Binding-site contacts:
Ligand atom C5 contacts residue ASN54 of chain 1.C at 3.1 Å.
Ligand atom O7 contacts residue GLU35 of chain 1.C at 3.9 Å.
Ligand atom C7 contacts residue ASN54 of chain 1.C at 3.8 Å.
Ligand atom O5 contacts residue GLU35 of chain 1.C at 4.0 Å.
Ligand atom O6 contacts residue GLU35 of chain 1.C at 4.0 Å.
Ligand atom C4 contacts residue ASN54 of chain 1.C at 3.9 Å.
Ligand atom C4 contacts residue GLU35 of chain 1.C at 3.9 Å.
Ligand atom C1 contacts residue GLU35 of chain 1.C at 3.5 Å.
Ligand atom O7 contacts residue ASN54 of chain 1.C at 3.6 Å.
Ligand atom C3 contacts residue ASN54 of chain 1.C at 3.4 Å.
Ligand atom C7 contacts residue ASN36 of chain 1.C at 4.3 Å.
Ligand atom N2 contacts residue ASN54 of chain 1.C at 2.8 Å (h-bond).
Ligand atom C5 contacts residue GLU35 of chain 1.C at 4.1 Å.
Ligand atom C1 contacts residue ASN54 of chain 1.C at 1.5 Å.
Ligand atom O6 contacts residue ASN54 of chain 1.C at 4.4 Å.
Ligand atom N2 contacts residue GLU35 of chain 1.C at 3.9 Å.
Ligand atom O5 contacts residue ASN54 of chain 1.C at 2.4 Å (h-bond).
Ligand atom C2 contacts residue GLU35 of chain 1.C at 3.4 Å.
Ligand atom C2 contacts residue ASN37 of chain 1.C at 4.0 Å.
Ligand atom O7 contacts residue ASN36 of chain 1.C at 3.4 Å.
Ligand atom C6 contacts residue GLU35 of chain 1.C at 3.6 Å.
Ligand atom C7 contacts residue GLU35 of chain 1.C at 4.0 Å.
Ligand atom C2 contacts residue ASN54 of chain 1.C at 2.5 Å.
Ligand atom O5 contacts residue ASN37 of chain 1.C at 3.2 Å (h-bond).
Ligand atom C6 contacts residue ASN54 of chain 1.C at 4.4 Å.
Ligand atom C1 contacts residue ASN37 of chain 1.C at 2.9 Å.

Sequence of chain 1.C:
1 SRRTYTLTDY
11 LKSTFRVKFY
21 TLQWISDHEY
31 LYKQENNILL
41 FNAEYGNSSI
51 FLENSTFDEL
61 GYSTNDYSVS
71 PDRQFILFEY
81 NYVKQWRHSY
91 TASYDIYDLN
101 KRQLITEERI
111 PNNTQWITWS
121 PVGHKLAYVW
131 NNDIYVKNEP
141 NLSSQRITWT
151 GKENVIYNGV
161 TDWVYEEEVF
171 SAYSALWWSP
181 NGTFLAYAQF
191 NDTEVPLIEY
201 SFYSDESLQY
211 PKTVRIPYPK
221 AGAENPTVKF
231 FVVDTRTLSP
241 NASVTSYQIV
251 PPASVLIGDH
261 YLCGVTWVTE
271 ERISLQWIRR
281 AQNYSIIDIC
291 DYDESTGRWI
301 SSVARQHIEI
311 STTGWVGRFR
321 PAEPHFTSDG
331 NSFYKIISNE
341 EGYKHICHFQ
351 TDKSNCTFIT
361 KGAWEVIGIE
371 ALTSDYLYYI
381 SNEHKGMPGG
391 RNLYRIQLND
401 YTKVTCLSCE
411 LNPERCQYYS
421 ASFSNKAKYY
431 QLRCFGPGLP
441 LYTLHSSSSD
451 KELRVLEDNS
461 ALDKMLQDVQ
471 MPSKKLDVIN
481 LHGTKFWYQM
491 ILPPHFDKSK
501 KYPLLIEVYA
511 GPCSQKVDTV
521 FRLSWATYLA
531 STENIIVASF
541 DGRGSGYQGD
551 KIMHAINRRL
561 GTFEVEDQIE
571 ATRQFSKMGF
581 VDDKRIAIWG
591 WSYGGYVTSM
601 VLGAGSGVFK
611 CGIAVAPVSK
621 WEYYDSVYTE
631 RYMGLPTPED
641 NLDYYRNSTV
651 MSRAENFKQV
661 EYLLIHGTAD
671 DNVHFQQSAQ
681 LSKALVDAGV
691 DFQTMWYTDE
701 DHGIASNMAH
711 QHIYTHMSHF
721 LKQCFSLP

A small-molecule ligand and the protein it binds are described below.
Small molecule (SMILES): CC(=O)N[C@@H]1[C@@H](O)[C@H](O)[C@@H](CO)O[C@H]1O